Sequence of chain 4.A:
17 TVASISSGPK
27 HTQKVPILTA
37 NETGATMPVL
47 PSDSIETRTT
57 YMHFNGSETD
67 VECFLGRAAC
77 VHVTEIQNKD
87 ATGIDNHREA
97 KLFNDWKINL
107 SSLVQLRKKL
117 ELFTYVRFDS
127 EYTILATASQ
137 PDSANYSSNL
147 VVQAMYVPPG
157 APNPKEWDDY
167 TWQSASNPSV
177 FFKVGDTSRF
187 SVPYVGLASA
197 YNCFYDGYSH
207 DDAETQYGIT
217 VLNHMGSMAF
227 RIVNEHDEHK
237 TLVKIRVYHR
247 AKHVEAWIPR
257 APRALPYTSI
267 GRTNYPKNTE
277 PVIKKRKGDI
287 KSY

The protein below binds the small molecule below.
Small molecule (SMILES): Cc1cc(CCCCCOc2ccc(C3=N[C@@H](C)CO3)cc2)on1

Binding-site contacts:
Ligand atom C1C contacts residue LEU106 of chain 4.A at 3.6 Å (hydrophobic).
Ligand atom C5 contacts residue LEU106 of chain 4.A at 3.8 Å (hydrophobic).
Ligand atom C5C contacts residue VAL191 of chain 4.A at 3.7 Å (hydrophobic).
Ligand atom C3B contacts residue TYR152 of chain 4.A at 3.6 Å (hydrophobic).
Ligand atom C5B contacts residue PHE186 of chain 4.A at 3.9 Å (hydrophobic).
Ligand atom O1 contacts residue ASN219 of chain 4.A at 3.9 Å.
Ligand atom C3B contacts residue VAL188 of chain 4.A at 3.5 Å (hydrophobic).
Ligand atom CM1 contacts residue LEU14 of chain 3.C at 3.3 Å (hydrophobic).
Ligand atom N3A contacts residue ALA24 of chain 4.C at 3.9 Å.
Ligand atom C1B contacts residue ILE104 of chain 4.A at 4.0 Å (hydrophobic).
Ligand atom C5A contacts residue VAL176 of chain 4.A at 3.8 Å (hydrophobic).
Ligand atom O1B contacts residue TYR128 of chain 4.A at 3.4 Å (h-bond).
Ligand atom C2A contacts residue PHE186 of chain 4.A at 3.6 Å (hydrophobic).
Ligand atom N3A contacts residue PRO174 of chain 4.A at 3.9 Å.
Ligand atom O1A contacts residue PHE186 of chain 4.A at 3.2 Å.
Ligand atom C4B contacts residue PHE186 of chain 4.A at 3.9 Å (hydrophobic).
Ligand atom C3C contacts residue TYR128 of chain 4.A at 3.3 Å (hydrophobic).
Ligand atom C4 contacts residue TYR197 of chain 4.A at 3.9 Å (hydrophobic).
Ligand atom C4 contacts residue PHE124 of chain 4.A at 3.9 Å (hydrophobic).
Ligand atom C2C contacts residue TYR197 of chain 4.A at 3.8 Å (hydrophobic).
Ligand atom C6B contacts residue ILE104 of chain 4.A at 3.6 Å (hydrophobic).
Ligand atom C4 contacts residue LEU106 of chain 4.A at 3.6 Å (hydrophobic).
Ligand atom C1B contacts residue TYR128 of chain 4.A at 3.7 Å (hydrophobic).
Ligand atom C4B contacts residue TYR152 of chain 4.A at 4.0 Å (hydrophobic).
Ligand atom C4C contacts residue VAL191 of chain 4.A at 3.3 Å (hydrophobic).
Ligand atom C1B contacts residue VAL188 of chain 4.A at 3.7 Å (hydrophobic).
Ligand atom C4C contacts residue TYR197 of chain 4.A at 4.0 Å (hydrophobic).
Ligand atom N2 contacts residue ASN219 of chain 4.A at 3.0 Å (h-bond).
Ligand atom CM1 contacts residue VAL176 of chain 4.A at 3.4 Å (hydrophobic).
Ligand atom C4A contacts residue PRO174 of chain 4.A at 3.4 Å (hydrophobic).
Ligand atom C6B contacts residue TYR128 of chain 4.A at 3.4 Å (hydrophobic).
Ligand atom C5B contacts residue MET224 of chain 4.A at 3.2 Å (hydrophobic).
Ligand atom N3A contacts residue TYR152 of chain 4.A at 3.6 Å.
Ligand atom C2A contacts residue TYR152 of chain 4.A at 3.8 Å (hydrophobic).
Ligand atom C2B contacts residue VAL188 of chain 4.A at 3.3 Å (hydrophobic).
Ligand atom C3 contacts residue ASN219 of chain 4.A at 3.9 Å.
Ligand atom CM1 contacts residue SER175 of chain 4.A at 3.9 Å.
Ligand atom CM1 contacts residue PRO174 of chain 4.A at 3.8 Å (hydrophobic).
Ligand atom C6B contacts residue MET224 of chain 4.A at 3.6 Å (hydrophobic).
Ligand atom C5A contacts residue PHE186 of chain 4.A at 3.7 Å (hydrophobic).

Sequence of chain 4.C:
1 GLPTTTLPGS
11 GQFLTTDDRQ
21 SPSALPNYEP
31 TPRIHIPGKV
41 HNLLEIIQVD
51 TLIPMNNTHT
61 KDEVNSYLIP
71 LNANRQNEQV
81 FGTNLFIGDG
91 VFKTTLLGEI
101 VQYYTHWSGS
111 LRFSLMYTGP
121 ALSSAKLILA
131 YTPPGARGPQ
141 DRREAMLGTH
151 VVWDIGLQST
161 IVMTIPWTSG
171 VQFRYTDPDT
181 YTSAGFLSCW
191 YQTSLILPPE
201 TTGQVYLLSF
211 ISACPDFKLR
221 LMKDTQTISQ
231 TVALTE

Sequence of chain 3.C:
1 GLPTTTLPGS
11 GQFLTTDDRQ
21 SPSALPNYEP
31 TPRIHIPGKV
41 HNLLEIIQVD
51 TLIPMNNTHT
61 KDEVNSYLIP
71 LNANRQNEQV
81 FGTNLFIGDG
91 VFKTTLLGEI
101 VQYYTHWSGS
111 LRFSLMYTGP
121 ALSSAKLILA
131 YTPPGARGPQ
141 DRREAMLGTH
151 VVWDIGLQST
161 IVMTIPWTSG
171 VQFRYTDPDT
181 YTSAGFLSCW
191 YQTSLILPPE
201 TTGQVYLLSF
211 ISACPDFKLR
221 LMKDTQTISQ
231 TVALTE